This small molecule binds to this protein.
Small molecule (SMILES): CC(=O)N[C@H]1[C@H](O[C@H]2[C@H](O)[C@@H](NC(C)=O)CO[C@@H]2CO)O[C@H](CO)[C@@H](O)[C@@H]1O

Sequence of chain 1.G:
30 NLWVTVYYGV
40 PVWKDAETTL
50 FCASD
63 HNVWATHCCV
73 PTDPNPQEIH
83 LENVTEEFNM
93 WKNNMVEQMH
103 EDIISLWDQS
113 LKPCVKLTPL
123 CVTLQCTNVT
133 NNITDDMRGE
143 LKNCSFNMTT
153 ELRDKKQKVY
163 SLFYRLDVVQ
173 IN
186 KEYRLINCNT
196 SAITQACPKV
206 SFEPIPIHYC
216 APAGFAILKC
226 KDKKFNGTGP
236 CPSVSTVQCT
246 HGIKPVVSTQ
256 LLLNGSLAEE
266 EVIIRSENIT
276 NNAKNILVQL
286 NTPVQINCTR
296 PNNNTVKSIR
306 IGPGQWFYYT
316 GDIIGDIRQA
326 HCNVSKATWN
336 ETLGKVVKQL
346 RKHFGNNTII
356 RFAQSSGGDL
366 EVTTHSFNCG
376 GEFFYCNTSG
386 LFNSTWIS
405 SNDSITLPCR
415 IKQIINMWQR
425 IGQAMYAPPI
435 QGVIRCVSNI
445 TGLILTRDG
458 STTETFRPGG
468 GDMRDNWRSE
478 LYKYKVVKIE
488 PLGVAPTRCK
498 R

Sequence of chain 1.H:
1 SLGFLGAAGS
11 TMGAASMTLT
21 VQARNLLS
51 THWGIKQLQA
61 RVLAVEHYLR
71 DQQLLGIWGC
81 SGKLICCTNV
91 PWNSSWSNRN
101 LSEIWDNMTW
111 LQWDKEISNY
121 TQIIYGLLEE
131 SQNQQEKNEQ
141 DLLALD

Binding-site contacts:
Ligand atom O7 contacts residue ASN85 of chain 1.G at 4.2 Å.
Ligand atom C5 contacts residue ASN85 of chain 1.G at 3.8 Å.
Ligand atom N2 contacts residue GLU84 of chain 1.G at 4.3 Å.
Ligand atom N2 contacts residue ASN85 of chain 1.G at 2.9 Å (h-bond).
Ligand atom C7 contacts residue ASN85 of chain 1.G at 3.8 Å.
Ligand atom O7 contacts residue SER10 of chain 1.H at 3.1 Å.
Ligand atom C7 contacts residue SER10 of chain 1.H at 4.0 Å.
Ligand atom O5 contacts residue ASN85 of chain 1.G at 2.4 Å (h-bond).
Ligand atom C8 contacts residue SER10 of chain 1.H at 4.1 Å.
Ligand atom C1 contacts residue ASN85 of chain 1.G at 1.5 Å.
Ligand atom C8 contacts residue GLU84 of chain 1.G at 3.9 Å.
Ligand atom C3 contacts residue ASN85 of chain 1.G at 3.9 Å.
Ligand atom C4 contacts residue ASN85 of chain 1.G at 4.3 Å.
Ligand atom C2 contacts residue ASN85 of chain 1.G at 2.5 Å.